This protein binds this small molecule.
Small molecule (SMILES): COc1ccnc(CCc2nc3cccnc3[nH]2)c1

Sequence of chain 2.B:
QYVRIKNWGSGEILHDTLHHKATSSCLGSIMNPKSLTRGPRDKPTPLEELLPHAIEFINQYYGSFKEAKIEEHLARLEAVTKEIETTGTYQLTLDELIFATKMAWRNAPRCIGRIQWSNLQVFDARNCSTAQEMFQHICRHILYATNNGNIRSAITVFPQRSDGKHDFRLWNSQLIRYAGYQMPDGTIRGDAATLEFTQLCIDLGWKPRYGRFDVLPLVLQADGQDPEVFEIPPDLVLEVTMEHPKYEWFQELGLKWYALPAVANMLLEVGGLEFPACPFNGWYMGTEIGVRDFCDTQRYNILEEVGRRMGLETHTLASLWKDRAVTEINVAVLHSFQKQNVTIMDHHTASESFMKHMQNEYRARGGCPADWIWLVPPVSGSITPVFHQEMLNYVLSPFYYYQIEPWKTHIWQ

Binding-site contacts:
Ligand atom C13 contacts residue VAL270 of chain 2.B at 4.0 Å (hydrophobic).
Ligand atom C8 contacts residue GLU295 of chain 2.B at 3.5 Å.
Ligand atom C10 contacts residue PRO268 of chain 2.B at 3.8 Å (hydrophobic).
Ligand atom C12 contacts residue ASN288 of chain 2.B at 4.1 Å.
Ligand atom C3 contacts residue ARG184 of chain 2.B at 3.4 Å.
Ligand atom C11 contacts residue HEM1 of chain 2.G at 3.7 Å.
Ligand atom N3 contacts residue GLU295 of chain 2.B at 2.7 Å (salt-bridge).
Ligand atom N4 contacts residue GLN181 of chain 2.B at 3.9 Å.
Ligand atom C12 contacts residue PHE287 of chain 2.B at 3.5 Å (hydrophobic).
Ligand atom N2 contacts residue GLN181 of chain 2.B at 2.6 Å (h-bond).
Ligand atom C1 contacts residue GLN181 of chain 2.B at 3.6 Å.
Ligand atom C3 contacts residue GLN181 of chain 2.B at 3.9 Å.
Ligand atom C14 contacts residue GLN181 of chain 2.B at 4.0 Å.
Ligand atom C9 contacts residue HEM1 of chain 2.G at 3.6 Å.
Ligand atom C7 contacts residue HEM1 of chain 2.G at 3.5 Å.
Ligand atom C4 contacts residue ARG306 of chain 2.B at 3.3 Å.
Ligand atom C5 contacts residue GLN181 of chain 2.B at 3.0 Å.
Ligand atom C7 contacts residue GLU295 of chain 2.B at 3.6 Å.
Ligand atom C12 contacts residue VAL270 of chain 2.B at 3.7 Å (hydrophobic).
Ligand atom C9 contacts residue TRP290 of chain 2.B at 3.2 Å (hydrophobic).
Ligand atom O contacts residue ASN288 of chain 2.B at 4.0 Å.
Ligand atom C10 contacts residue TRP290 of chain 2.B at 3.1 Å (hydrophobic).
Ligand atom C4 contacts residue GLN181 of chain 2.B at 3.2 Å.
Ligand atom C4 contacts residue ARG184 of chain 2.B at 3.3 Å.
Ligand atom C12 contacts residue HEM1 of chain 2.G at 3.4 Å.
Ligand atom C9 contacts residue PRO268 of chain 2.B at 3.8 Å (hydrophobic).
Ligand atom C8 contacts residue PRO268 of chain 2.B at 4.0 Å (hydrophobic).
Ligand atom C3 contacts residue ARG306 of chain 2.B at 4.2 Å.
Ligand atom C9 contacts residue GLU295 of chain 2.B at 3.1 Å.
Ligand atom O contacts residue GLY289 of chain 2.B at 3.7 Å.
Ligand atom N1 contacts residue TYR265 of chain 2.B at 4.0 Å.
Ligand atom O contacts residue HEM1 of chain 2.G at 3.4 Å.
Ligand atom C10 contacts residue HEM1 of chain 2.G at 3.3 Å.
Ligand atom N1 contacts residue GLN181 of chain 2.B at 2.8 Å (h-bond).
Ligand atom N1 contacts residue ARG306 of chain 2.B at 4.1 Å.
Ligand atom C6 contacts residue GLN181 of chain 2.B at 3.3 Å.
Ligand atom C14 contacts residue VAL270 of chain 2.B at 3.7 Å (hydrophobic).
Ligand atom C2 contacts residue GLN181 of chain 2.B at 4.2 Å.
Ligand atom C13 contacts residue HEM1 of chain 2.G at 4.1 Å.
Ligand atom N3 contacts residue PRO268 of chain 2.B at 3.8 Å.